The protein below binds the small molecule below.
Small molecule (SMILES): O=c1cc[nH]c(=O)[nH]1

Binding-site contacts:
Ligand atom N3 contacts residue GLY95 of chain 1.E at 4.0 Å.
Ligand atom C4 contacts residue GLN165 of chain 1.E at 3.7 Å.
Ligand atom C5 contacts residue ILE220 of chain 1.E at 4.2 Å (hydrophobic).
Ligand atom N3 contacts residue GLN165 of chain 1.E at 2.9 Å (h-bond).
Ligand atom O2 contacts residue PHE161 of chain 1.E at 3.9 Å.
Ligand atom C4 contacts residue PHE161 of chain 1.E at 3.8 Å (hydrophobic).
Ligand atom O4 contacts residue ILE220 of chain 1.E at 3.5 Å.
Ligand atom N1 contacts residue GOL1 of chain 1.JA at 2.7 Å (h-bond).
Ligand atom O2 contacts residue PHE194 of chain 1.E at 3.9 Å.
Ligand atom C6 contacts residue THR94 of chain 1.E at 3.6 Å.
Ligand atom O2 contacts residue GOL1 of chain 1.JA at 3.9 Å.
Ligand atom C5 contacts residue PHE161 of chain 1.E at 4.0 Å (hydrophobic).
Ligand atom C6 contacts residue THR93 of chain 1.E at 3.4 Å.
Ligand atom C6 contacts residue GOL1 of chain 1.JA at 3.5 Å.
Ligand atom C6 contacts residue PHE161 of chain 1.E at 4.2 Å (hydrophobic).
Ligand atom C4 contacts residue ARG167 of chain 1.E at 3.7 Å.
Ligand atom C5 contacts residue THR94 of chain 1.E at 3.5 Å.
Ligand atom C2 contacts residue GLU195 of chain 1.E at 4.0 Å.
Ligand atom N3 contacts residue PHE161 of chain 1.E at 3.5 Å.
Ligand atom C4 contacts residue GLY95 of chain 1.E at 3.4 Å.
Ligand atom N1 contacts residue PHE161 of chain 1.E at 4.0 Å.
Ligand atom O2 contacts residue GLU195 of chain 1.E at 3.4 Å.
Ligand atom N3 contacts residue ARG167 of chain 1.E at 4.1 Å.
Ligand atom O2 contacts residue MET196 of chain 1.E at 3.5 Å.
Ligand atom C6 contacts residue ILE219 of chain 1.E at 4.0 Å (hydrophobic).
Ligand atom C2 contacts residue PHE194 of chain 1.E at 3.7 Å (hydrophobic).
Ligand atom O4 contacts residue ARG167 of chain 1.E at 2.8 Å (salt-bridge).
Ligand atom O4 contacts residue GLN165 of chain 1.E at 3.7 Å.
Ligand atom O2 contacts residue GLN165 of chain 1.E at 3.0 Å (h-bond).
Ligand atom C2 contacts residue GOL1 of chain 1.JA at 3.7 Å.
Ligand atom N1 contacts residue THR93 of chain 1.E at 3.6 Å (h-bond).
Ligand atom C4 contacts residue THR94 of chain 1.E at 3.9 Å.
Ligand atom C2 contacts residue PHE161 of chain 1.E at 3.7 Å (hydrophobic).
Ligand atom C6 contacts residue GLY95 of chain 1.E at 4.1 Å.
Ligand atom C2 contacts residue GLN165 of chain 1.E at 3.7 Å.
Ligand atom O4 contacts residue GLY95 of chain 1.E at 3.4 Å.
Ligand atom N1 contacts residue THR94 of chain 1.E at 4.0 Å.
Ligand atom N3 contacts residue PHE194 of chain 1.E at 3.7 Å.
Ligand atom C5 contacts residue GLY95 of chain 1.E at 3.5 Å.
Ligand atom C5 contacts residue ILE219 of chain 1.E at 3.9 Å (hydrophobic).

Sequence of chain 1.E:
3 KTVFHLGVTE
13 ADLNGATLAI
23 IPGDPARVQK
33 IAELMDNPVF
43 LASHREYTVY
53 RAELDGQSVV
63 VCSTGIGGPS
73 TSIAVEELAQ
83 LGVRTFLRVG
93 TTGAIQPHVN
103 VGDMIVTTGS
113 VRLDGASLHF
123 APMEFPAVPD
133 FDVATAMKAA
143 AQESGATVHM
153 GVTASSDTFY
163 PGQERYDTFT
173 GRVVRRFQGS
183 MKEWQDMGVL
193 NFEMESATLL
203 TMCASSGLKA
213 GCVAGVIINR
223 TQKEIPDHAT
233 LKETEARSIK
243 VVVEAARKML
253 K